A small-molecule ligand and the protein it binds are described below.
Small molecule (SMILES): O=C(O)[C@H](O)[C@@H](O)[C@H](O)[C@H](O)CO

Sequence of chain 1.A:
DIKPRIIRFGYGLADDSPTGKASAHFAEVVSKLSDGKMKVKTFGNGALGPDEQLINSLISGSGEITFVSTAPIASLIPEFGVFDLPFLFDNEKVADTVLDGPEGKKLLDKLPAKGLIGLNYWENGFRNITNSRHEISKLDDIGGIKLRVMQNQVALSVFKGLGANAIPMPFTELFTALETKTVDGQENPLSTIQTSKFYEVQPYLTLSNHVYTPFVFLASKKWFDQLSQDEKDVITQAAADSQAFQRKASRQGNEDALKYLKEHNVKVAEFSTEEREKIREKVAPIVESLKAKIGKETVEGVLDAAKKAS

Binding-site contacts:
Ligand atom C6 contacts residue PHE242 of chain 1.A at 3.7 Å (hydrophobic).
Ligand atom C1 contacts residue ARG154 of chain 1.A at 3.7 Å.
Ligand atom C4 contacts residue ASP78 of chain 1.A at 3.5 Å.
Ligand atom O3 contacts residue SER96 of chain 1.A at 3.7 Å.
Ligand atom O5 contacts residue ASP78 of chain 1.A at 2.6 Å (salt-bridge).
Ligand atom O1B contacts residue PHE198 of chain 1.A at 3.7 Å.
Ligand atom O5 contacts residue GLY39 of chain 1.A at 3.6 Å.
Ligand atom C1 contacts residue ARG175 of chain 1.A at 3.7 Å.
Ligand atom O6 contacts residue GLY39 of chain 1.A at 3.2 Å (h-bond).
Ligand atom O1A contacts residue ARG154 of chain 1.A at 3.0 Å (salt-bridge).
Ligand atom O6 contacts residue PHE94 of chain 1.A at 3.4 Å.
Ligand atom O1B contacts residue ARG175 of chain 1.A at 2.9 Å (salt-bridge).
Ligand atom O2 contacts residue ARG154 of chain 1.A at 3.1 Å (salt-bridge).
Ligand atom O2 contacts residue ASN215 of chain 1.A at 2.6 Å (h-bond).
Ligand atom C4 contacts residue SER96 of chain 1.A at 3.9 Å.
Ligand atom O3 contacts residue PHE242 of chain 1.A at 3.4 Å.
Ligand atom O1A contacts residue ARG175 of chain 1.A at 2.9 Å (salt-bridge).
Ligand atom C2 contacts residue ASN151 of chain 1.A at 3.7 Å.
Ligand atom C2 contacts residue MET177 of chain 1.A at 3.9 Å (hydrophobic).
Ligand atom O3 contacts residue LEU40 of chain 1.A at 3.7 Å.
Ligand atom C2 contacts residue SER96 of chain 1.A at 3.3 Å.
Ligand atom C1 contacts residue PHE198 of chain 1.A at 3.7 Å (hydrophobic).
Ligand atom O3 contacts residue ASN151 of chain 1.A at 3.2 Å (h-bond).
Ligand atom O4 contacts residue ASP78 of chain 1.A at 2.6 Å (salt-bridge).
Ligand atom O4 contacts residue PHE242 of chain 1.A at 3.9 Å.
Ligand atom C6 contacts residue ASP78 of chain 1.A at 3.8 Å.
Ligand atom C3 contacts residue PHE198 of chain 1.A at 3.9 Å (hydrophobic).
Ligand atom O1A contacts residue PHE198 of chain 1.A at 3.5 Å.
Ligand atom C1 contacts residue MET177 of chain 1.A at 3.6 Å (hydrophobic).
Ligand atom O6 contacts residue LEU40 of chain 1.A at 2.8 Å (h-bond).
Ligand atom O2 contacts residue ASN151 of chain 1.A at 3.0 Å (h-bond).
Ligand atom C2 contacts residue ASN215 of chain 1.A at 3.7 Å.
Ligand atom C5 contacts residue ASP78 of chain 1.A at 3.6 Å.
Ligand atom O1A contacts residue ASN215 of chain 1.A at 2.9 Å (h-bond).
Ligand atom O1B contacts residue MET177 of chain 1.A at 3.5 Å.
Ligand atom O4 contacts residue SER96 of chain 1.A at 2.8 Å (h-bond).
Ligand atom O2 contacts residue SER96 of chain 1.A at 3.7 Å.
Ligand atom C3 contacts residue SER96 of chain 1.A at 3.9 Å.
Ligand atom C6 contacts residue LEU40 of chain 1.A at 3.7 Å (hydrophobic).
Ligand atom C6 contacts residue PHE94 of chain 1.A at 3.8 Å (hydrophobic).